Binding-site contacts:
Ligand atom C6 contacts residue ILE337 of chain 1.D at 3.7 Å (hydrophobic).
Ligand atom C2 contacts residue ILE337 of chain 1.D at 3.8 Å (hydrophobic).
Ligand atom C2 contacts residue ARG50 of chain 1.C at 4.1 Å.
Ligand atom O1A contacts residue ARG59 of chain 1.C at 3.1 Å (salt-bridge).
Ligand atom O3' contacts residue ALA330 of chain 1.D at 2.5 Å.
Ligand atom O3' contacts residue ARG329 of chain 1.D at 3.1 Å (salt-bridge).
Ligand atom C5 contacts residue ARG50 of chain 1.C at 3.8 Å.
Ligand atom C8 contacts residue ALA330 of chain 1.D at 3.4 Å (hydrophobic).
Ligand atom C4 contacts residue ARG50 of chain 1.C at 3.9 Å.
Ligand atom O2B contacts residue ALA330 of chain 1.D at 4.0 Å.
Ligand atom C3' contacts residue ALA330 of chain 1.D at 3.3 Å (hydrophobic).
Ligand atom O1A contacts residue VAL55 of chain 1.C at 4.0 Å.
Ligand atom C2' contacts residue ALA330 of chain 1.D at 3.5 Å (hydrophobic).
Ligand atom O4' contacts residue PHE62 of chain 1.C at 3.6 Å.
Ligand atom N1 contacts residue ARG50 of chain 1.C at 3.7 Å.
Ligand atom C2 contacts residue SER100 of chain 1.D at 3.9 Å.
Ligand atom N7 contacts residue ALA330 of chain 1.D at 4.1 Å.
Ligand atom O1B contacts residue ALA330 of chain 1.D at 3.8 Å.
Ligand atom C1' contacts residue PHE62 of chain 1.C at 4.0 Å (hydrophobic).
Ligand atom C8 contacts residue ILE333 of chain 1.D at 4.0 Å (hydrophobic).
Ligand atom N3 contacts residue ASP58 of chain 1.C at 3.8 Å.
Ligand atom C8 contacts residue GLY334 of chain 1.D at 4.0 Å.
Ligand atom N7 contacts residue GLY334 of chain 1.D at 3.6 Å.
Ligand atom C6 contacts residue SER100 of chain 1.D at 4.0 Å.
Ligand atom O2A contacts residue VAL55 of chain 1.C at 3.9 Å.
Ligand atom N6 contacts residue ARG50 of chain 1.C at 3.7 Å.
Ligand atom O5' contacts residue ARG50 of chain 1.C at 3.1 Å (salt-bridge).
Ligand atom C5' contacts residue ARG59 of chain 1.C at 4.0 Å.
Ligand atom N9 contacts residue ILE333 of chain 1.D at 3.7 Å.
Ligand atom C1' contacts residue ILE333 of chain 1.D at 3.9 Å (hydrophobic).
Ligand atom C5' contacts residue ARG50 of chain 1.C at 3.9 Å.
Ligand atom PA contacts residue ARG50 of chain 1.C at 3.5 Å.
Ligand atom N1 contacts residue ILE337 of chain 1.D at 3.5 Å.
Ligand atom O2B contacts residue LEU331 of chain 1.D at 3.6 Å.
Ligand atom C4 contacts residue ILE333 of chain 1.D at 4.0 Å (hydrophobic).
Ligand atom C2 contacts residue ASP58 of chain 1.C at 3.6 Å.
Ligand atom C6 contacts residue ARG50 of chain 1.C at 3.7 Å.
Ligand atom N1 contacts residue SER100 of chain 1.D at 3.1 Å (h-bond).
Ligand atom O2A contacts residue ARG50 of chain 1.C at 2.8 Å (salt-bridge).
Ligand atom N6 contacts residue SER100 of chain 1.D at 4.0 Å.

Sequence of chain 1.C:
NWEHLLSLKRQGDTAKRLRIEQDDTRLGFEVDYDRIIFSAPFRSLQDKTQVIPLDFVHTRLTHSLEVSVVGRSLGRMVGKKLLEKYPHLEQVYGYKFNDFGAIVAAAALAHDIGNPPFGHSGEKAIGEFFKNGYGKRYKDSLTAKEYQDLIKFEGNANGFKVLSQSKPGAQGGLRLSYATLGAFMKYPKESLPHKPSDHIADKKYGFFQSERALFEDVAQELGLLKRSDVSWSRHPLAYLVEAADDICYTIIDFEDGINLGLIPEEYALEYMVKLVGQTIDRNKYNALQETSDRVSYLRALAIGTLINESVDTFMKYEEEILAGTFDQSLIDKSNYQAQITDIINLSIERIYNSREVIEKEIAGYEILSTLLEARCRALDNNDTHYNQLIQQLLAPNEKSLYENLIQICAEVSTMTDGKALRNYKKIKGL

Sequence of chain 1.D:
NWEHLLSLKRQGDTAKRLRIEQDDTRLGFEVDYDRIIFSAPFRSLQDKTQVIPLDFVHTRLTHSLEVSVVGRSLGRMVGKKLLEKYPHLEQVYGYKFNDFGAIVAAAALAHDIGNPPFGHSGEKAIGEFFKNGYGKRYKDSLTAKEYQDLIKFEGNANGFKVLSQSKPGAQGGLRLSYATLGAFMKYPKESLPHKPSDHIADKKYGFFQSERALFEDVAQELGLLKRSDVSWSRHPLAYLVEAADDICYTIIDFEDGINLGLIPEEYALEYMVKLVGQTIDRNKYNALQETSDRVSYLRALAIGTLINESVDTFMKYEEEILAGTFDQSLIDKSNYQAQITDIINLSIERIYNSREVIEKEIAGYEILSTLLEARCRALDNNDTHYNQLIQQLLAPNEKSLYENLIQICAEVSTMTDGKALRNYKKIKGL

A protein and the small-molecule ligand that binds it are described below.
Small molecule (SMILES): Nc1ncnc2c1ncn2[C@H]1C[C@H](O)[C@@H](CO[P](=O)(O)O[P](=O)(O)OP(=O)(O)O)O1